Sequence of chain 1.B:
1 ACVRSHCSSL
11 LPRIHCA

Binding-site contacts:
Ligand atom C7 contacts residue CYS7 of chain 1.B at 2.9 Å (hydrophobic).
Ligand atom C5 contacts residue TYR493 of chain 1.A at 3.5 Å (hydrophobic).
Ligand atom O1 contacts residue CYS7 of chain 1.B at 3.8 Å.
Ligand atom C8 contacts residue CYS2 of chain 1.B at 2.8 Å (hydrophobic).
Ligand atom O2 contacts residue SER5 of chain 1.B at 3.5 Å.
Ligand atom O3 contacts residue LEU11 of chain 1.B at 3.2 Å (h-bond).
Ligand atom C2 contacts residue TYR493 of chain 1.A at 3.2 Å (hydrophobic).
Ligand atom C9 contacts residue CYS16 of chain 1.B at 2.7 Å (hydrophobic).
Ligand atom O3 contacts residue CYS16 of chain 1.B at 2.6 Å (h-bond).
Ligand atom C11 contacts residue ARG13 of chain 1.B at 3.9 Å.
Ligand atom O1 contacts residue LEU10 of chain 1.B at 3.5 Å.
Ligand atom C6 contacts residue CYS7 of chain 1.B at 3.8 Å (hydrophobic).
Ligand atom C6 contacts residue SER9 of chain 1.B at 2.6 Å.
Ligand atom O1 contacts residue LEU11 of chain 1.B at 2.9 Å (h-bond).
Ligand atom C6 contacts residue LEU11 of chain 1.B at 3.9 Å (hydrophobic).
Ligand atom C7 contacts residue HIS6 of chain 1.B at 3.8 Å.
Ligand atom C11 contacts residue ALA17 of chain 1.B at 4.0 Å (hydrophobic).
Ligand atom C12 contacts residue HIS6 of chain 1.B at 3.7 Å.
Ligand atom C11 contacts residue CYS16 of chain 1.B at 1.6 Å (hydrophobic).
Ligand atom O3 contacts residue TYR493 of chain 1.A at 3.2 Å (h-bond).
Ligand atom C5 contacts residue ARG13 of chain 1.B at 3.7 Å.
Ligand atom C1 contacts residue SER5 of chain 1.B at 3.9 Å.
Ligand atom C7 contacts residue SER9 of chain 1.B at 3.4 Å.
Ligand atom O2 contacts residue CYS2 of chain 1.B at 3.7 Å.
Ligand atom N2 contacts residue SER9 of chain 1.B at 3.3 Å (h-bond).
Ligand atom N3 contacts residue TYR493 of chain 1.A at 3.5 Å (h-bond).
Ligand atom C7 contacts residue SER5 of chain 1.B at 4.0 Å.
Ligand atom O1 contacts residue SER9 of chain 1.B at 2.2 Å (h-bond).
Ligand atom N3 contacts residue ARG13 of chain 1.B at 3.7 Å.
Ligand atom C3 contacts residue ARG13 of chain 1.B at 3.9 Å.
Ligand atom C2 contacts residue SER9 of chain 1.B at 4.0 Å.
Ligand atom O2 contacts residue HIS6 of chain 1.B at 3.4 Å (h-bond).
Ligand atom C10 contacts residue CYS2 of chain 1.B at 1.8 Å (hydrophobic).
Ligand atom C5 contacts residue CYS16 of chain 1.B at 3.0 Å (hydrophobic).
Ligand atom C4 contacts residue CYS2 of chain 1.B at 3.5 Å (hydrophobic).
Ligand atom C10 contacts residue ARG4 of chain 1.B at 3.6 Å.
Ligand atom C12 contacts residue CYS7 of chain 1.B at 1.6 Å (hydrophobic).
Ligand atom C9 contacts residue ARG13 of chain 1.B at 3.8 Å.
Ligand atom C2 contacts residue LEU11 of chain 1.B at 3.6 Å (hydrophobic).
Ligand atom C12 contacts residue SER9 of chain 1.B at 3.8 Å.

Sequence of chain 1.A:
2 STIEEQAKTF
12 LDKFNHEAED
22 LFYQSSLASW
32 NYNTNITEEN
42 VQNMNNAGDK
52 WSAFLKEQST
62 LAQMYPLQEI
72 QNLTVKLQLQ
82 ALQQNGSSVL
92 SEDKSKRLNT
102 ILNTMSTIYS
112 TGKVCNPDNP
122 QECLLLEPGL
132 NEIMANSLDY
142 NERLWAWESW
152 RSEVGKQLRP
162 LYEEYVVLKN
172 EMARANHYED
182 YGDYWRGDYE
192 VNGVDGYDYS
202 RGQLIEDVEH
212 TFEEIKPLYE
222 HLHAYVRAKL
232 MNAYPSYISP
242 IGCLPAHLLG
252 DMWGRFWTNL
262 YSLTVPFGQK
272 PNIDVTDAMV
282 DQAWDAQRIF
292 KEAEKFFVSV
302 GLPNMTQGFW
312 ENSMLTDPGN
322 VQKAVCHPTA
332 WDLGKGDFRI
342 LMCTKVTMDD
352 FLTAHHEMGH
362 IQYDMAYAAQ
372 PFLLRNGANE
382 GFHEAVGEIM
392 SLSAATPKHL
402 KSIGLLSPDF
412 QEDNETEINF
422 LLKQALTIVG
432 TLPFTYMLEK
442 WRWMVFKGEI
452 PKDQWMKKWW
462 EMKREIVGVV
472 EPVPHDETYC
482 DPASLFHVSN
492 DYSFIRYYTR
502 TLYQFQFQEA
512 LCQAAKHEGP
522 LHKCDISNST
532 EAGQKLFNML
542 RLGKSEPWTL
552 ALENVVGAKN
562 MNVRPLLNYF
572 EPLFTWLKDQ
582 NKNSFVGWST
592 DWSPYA

This small molecule binds to this protein.
Small molecule (SMILES): O=C(CCBr)N1CN(C(=O)CCBr)CN(C(=O)CCBr)C1